Sequence of chain 1.A:
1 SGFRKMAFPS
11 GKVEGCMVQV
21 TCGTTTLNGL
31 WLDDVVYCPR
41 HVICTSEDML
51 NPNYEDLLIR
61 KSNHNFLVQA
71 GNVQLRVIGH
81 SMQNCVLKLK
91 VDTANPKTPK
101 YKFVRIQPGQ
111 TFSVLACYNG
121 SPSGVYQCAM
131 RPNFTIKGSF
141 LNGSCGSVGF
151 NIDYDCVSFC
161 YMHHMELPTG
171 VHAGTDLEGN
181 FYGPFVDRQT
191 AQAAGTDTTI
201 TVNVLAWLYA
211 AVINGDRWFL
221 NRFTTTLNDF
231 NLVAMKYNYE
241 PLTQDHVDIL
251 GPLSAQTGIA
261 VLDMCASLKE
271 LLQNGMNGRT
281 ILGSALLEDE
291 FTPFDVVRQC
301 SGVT

Binding-site contacts:
Ligand atom C contacts residue THR25 of chain 1.A at 4.2 Å.
Ligand atom C3 contacts residue MET49 of chain 1.A at 3.6 Å (hydrophobic).
Ligand atom C2 contacts residue SER46 of chain 1.A at 3.2 Å.
Ligand atom C11 contacts residue HIS164 of chain 1.A at 4.1 Å.
Ligand atom C10 contacts residue GLY143 of chain 1.A at 3.4 Å.
Ligand atom C1 contacts residue SER46 of chain 1.A at 3.8 Å.
Ligand atom O2 contacts residue LEU141 of chain 1.A at 4.1 Å.
Ligand atom C8 contacts residue GLY143 of chain 1.A at 4.1 Å.
Ligand atom C4 contacts residue THR25 of chain 1.A at 4.0 Å.
Ligand atom C10 contacts residue ASN142 of chain 1.A at 4.3 Å.
Ligand atom C4 contacts residue HIS41 of chain 1.A at 4.1 Å.
Ligand atom C3 contacts residue CYS44 of chain 1.A at 3.4 Å (hydrophobic).
Ligand atom N2 contacts residue HIS41 of chain 1.A at 4.0 Å.
Ligand atom C11 contacts residue HIS163 of chain 1.A at 4.3 Å.
Ligand atom C1 contacts residue CYS44 of chain 1.A at 4.1 Å (hydrophobic).
Ligand atom C2 contacts residue THR25 of chain 1.A at 3.7 Å.
Ligand atom C3 contacts residue SER46 of chain 1.A at 4.1 Å.
Ligand atom C11 contacts residue SER144 of chain 1.A at 4.0 Å.
Ligand atom C10 contacts residue CYS145 of chain 1.A at 2.7 Å (hydrophobic).
Ligand atom O2 contacts residue ASN142 of chain 1.A at 3.6 Å.
Ligand atom N2 contacts residue GLY143 of chain 1.A at 4.1 Å.
Ligand atom C11 contacts residue CYS145 of chain 1.A at 1.8 Å (hydrophobic).
Ligand atom C3 contacts residue THR45 of chain 1.A at 4.2 Å.
Ligand atom C2 contacts residue CYS44 of chain 1.A at 3.1 Å (hydrophobic).
Ligand atom C8 contacts residue LEU27 of chain 1.A at 4.3 Å (hydrophobic).
Ligand atom C7 contacts residue CYS145 of chain 1.A at 3.4 Å (hydrophobic).
Ligand atom C2 contacts residue THR45 of chain 1.A at 3.5 Å.
Ligand atom C3 contacts residue HIS41 of chain 1.A at 4.0 Å.
Ligand atom C8 contacts residue THR26 of chain 1.A at 3.9 Å.
Ligand atom C8 contacts residue CYS145 of chain 1.A at 4.1 Å (hydrophobic).
Ligand atom C7 contacts residue HIS41 of chain 1.A at 3.4 Å.
Ligand atom C4 contacts residue MET49 of chain 1.A at 4.1 Å (hydrophobic).
Ligand atom C10 contacts residue SER144 of chain 1.A at 3.8 Å.
Ligand atom O2 contacts residue SER144 of chain 1.A at 2.8 Å (h-bond).
Ligand atom C3 contacts residue THR25 of chain 1.A at 4.1 Å.
Ligand atom O2 contacts residue GLY143 of chain 1.A at 2.5 Å (h-bond).
Ligand atom N2 contacts residue CYS145 of chain 1.A at 3.2 Å (h-bond).
Ligand atom C1 contacts residue THR25 of chain 1.A at 3.9 Å.
Ligand atom C5 contacts residue THR25 of chain 1.A at 4.0 Å.
Ligand atom O2 contacts residue CYS145 of chain 1.A at 2.9 Å (h-bond).

A small-molecule ligand and the protein it binds are described below.
Small molecule (SMILES): CC(=O)N1CCN(c2ccccc2[N+](=O)[O-])CC1